A protein and the small-molecule ligand that binds it are described below.
Small molecule (SMILES): CC1=N[C@@H]2[C@@H](O)[C@H](O)[C@@H](CO)O[C@@H]2S1

Binding-site contacts:
Ligand atom N2 contacts residue TRP329 of chain 1.B at 4.4 Å.
Ligand atom C8 contacts residue TRP396 of chain 1.B at 4.2 Å (hydrophobic).
Ligand atom C5 contacts residue TYR331 of chain 1.B at 4.2 Å (hydrophobic).
Ligand atom O4 contacts residue TRP396 of chain 1.B at 3.2 Å.
Ligand atom S1 contacts residue TRP329 of chain 1.B at 3.4 Å.
Ligand atom C8 contacts residue TRP329 of chain 1.B at 3.1 Å (hydrophobic).
Ligand atom O6 contacts residue ASP398 of chain 1.B at 2.2 Å (salt-bridge).
Ligand atom C6 contacts residue ASP398 of chain 1.B at 3.1 Å.
Ligand atom O4 contacts residue ARG117 of chain 1.B at 2.8 Å (salt-bridge).
Ligand atom O5 contacts residue TRP329 of chain 1.B at 4.2 Å.
Ligand atom C7 contacts residue TYR331 of chain 1.B at 4.4 Å (hydrophobic).
Ligand atom C4 contacts residue TRP396 of chain 1.B at 3.9 Å (hydrophobic).
Ligand atom C4 contacts residue ARG117 of chain 1.B at 4.1 Å.
Ligand atom C4 contacts residue ASP398 of chain 1.B at 3.3 Å.
Ligand atom O5 contacts residue TYR332 of chain 1.B at 3.7 Å.
Ligand atom C6 contacts residue TYR332 of chain 1.B at 4.3 Å (hydrophobic).
Ligand atom O6 contacts residue TYR332 of chain 1.B at 4.4 Å.
Ligand atom C6 contacts residue TRP396 of chain 1.B at 3.9 Å (hydrophobic).
Ligand atom C1 contacts residue TRP329 of chain 1.B at 3.7 Å (hydrophobic).
Ligand atom C5 contacts residue TRP396 of chain 1.B at 3.6 Å (hydrophobic).
Ligand atom C3 contacts residue ARG117 of chain 1.B at 4.1 Å.
Ligand atom C6 contacts residue TRP362 of chain 1.B at 3.6 Å (hydrophobic).
Ligand atom C1 contacts residue TYR331 of chain 1.B at 4.2 Å (hydrophobic).
Ligand atom C5 contacts residue ASP398 of chain 1.B at 4.0 Å.
Ligand atom O3 contacts residue ARG117 of chain 1.B at 2.9 Å (salt-bridge).
Ligand atom C7 contacts residue TRP329 of chain 1.B at 3.7 Å (hydrophobic).
Ligand atom C7 contacts residue TRP396 of chain 1.B at 3.9 Å (hydrophobic).
Ligand atom O5 contacts residue TYR331 of chain 1.B at 3.9 Å.
Ligand atom S1 contacts residue TYR331 of chain 1.B at 3.1 Å (h-bond).
Ligand atom S1 contacts residue TRP396 of chain 1.B at 3.7 Å.
Ligand atom C3 contacts residue TRP396 of chain 1.B at 3.9 Å (hydrophobic).
Ligand atom C8 contacts residue TRP289 of chain 1.B at 3.6 Å (hydrophobic).
Ligand atom N2 contacts residue TRP396 of chain 1.B at 4.4 Å.
Ligand atom O4 contacts residue ASP398 of chain 1.B at 2.5 Å (salt-bridge).
Ligand atom O6 contacts residue TRP362 of chain 1.B at 3.8 Å.
Ligand atom O3 contacts residue TRP396 of chain 1.B at 4.2 Å.

Sequence of chain 1.B:
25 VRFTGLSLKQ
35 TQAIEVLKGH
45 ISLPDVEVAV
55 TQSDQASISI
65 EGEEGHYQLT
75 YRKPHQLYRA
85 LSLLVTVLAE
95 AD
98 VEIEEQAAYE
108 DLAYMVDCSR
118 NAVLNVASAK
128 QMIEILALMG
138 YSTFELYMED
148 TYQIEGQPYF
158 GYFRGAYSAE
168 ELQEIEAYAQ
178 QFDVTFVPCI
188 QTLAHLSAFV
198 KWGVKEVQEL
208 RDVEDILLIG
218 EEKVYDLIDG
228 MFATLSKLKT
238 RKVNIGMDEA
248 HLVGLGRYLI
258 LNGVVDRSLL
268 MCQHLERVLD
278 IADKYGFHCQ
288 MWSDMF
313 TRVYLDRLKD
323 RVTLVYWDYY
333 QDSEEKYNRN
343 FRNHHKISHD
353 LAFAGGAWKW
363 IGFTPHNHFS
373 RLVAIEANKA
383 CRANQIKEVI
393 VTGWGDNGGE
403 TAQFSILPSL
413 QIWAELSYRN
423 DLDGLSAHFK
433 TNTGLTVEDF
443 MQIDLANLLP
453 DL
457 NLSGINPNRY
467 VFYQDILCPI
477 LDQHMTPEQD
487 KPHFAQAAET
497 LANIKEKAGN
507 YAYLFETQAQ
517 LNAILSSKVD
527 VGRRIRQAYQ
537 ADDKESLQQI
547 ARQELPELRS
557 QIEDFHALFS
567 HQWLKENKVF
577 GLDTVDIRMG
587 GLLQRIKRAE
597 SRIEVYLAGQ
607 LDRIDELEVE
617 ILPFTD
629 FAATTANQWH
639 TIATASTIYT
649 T